A protein and the small-molecule ligand that binds it are described below.
Small molecule (SMILES): Nc1ccn([C@@H]2O[C@H](CO[P](=O)(O)O[C@H]3[C@@H](O)[C@H](n4cnc5c(N)ncnc54)O[C@@H]3CO[P](=O)(O)O[C@H]3[C@@H](O)[C@H](n4cnc5c(=O)nc(N)[nH]c54)O[C@@H]3CO[P](=O)(O)O[C@H]3[C@@H](O)[C@H](n4cnc5c(N)ncnc54)O[C@@H]3CO[P](=O)(O)O[C@H]3[C@@H](O)[C@H](n4cnc5c(N)ncnc54)O[C@@H]3CO[P](=O)(O)O[C@H]3[C@@H](O)[C@H](n4ccc(=O)[nH]c4=O)O[C@@H]3CO[P](=O)(O)O[C@H]3[C@@H](O)[C@H](n4ccc(N)nc4=O)O[C@@H]3CO[P](=O)(O)O[C@H]3[C@@H](O)[C@H](n4ccc(=O)[nH]c4=O)O[C@@H]3CO[P](=O)(O)O[C@H]3[C@@H](O)[C@H](n4cnc5c(=O)nc(N)[nH]c54)O[C@@H]3CO)[C@@H](O)[C@H]2O)c(=O)n1

Sequence of chain 36.C:
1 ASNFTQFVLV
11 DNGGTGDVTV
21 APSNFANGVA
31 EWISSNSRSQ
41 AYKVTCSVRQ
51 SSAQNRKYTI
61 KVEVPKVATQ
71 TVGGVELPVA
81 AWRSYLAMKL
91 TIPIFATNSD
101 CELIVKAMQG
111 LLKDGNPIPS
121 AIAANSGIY

Binding-site contacts:
Ligand atom OP1 contacts residue SER52 of chain 36.C at 3.1 Å.
Ligand atom N9 contacts residue LYS61 of chain 31.C at 3.8 Å.
Ligand atom O3' contacts residue ARG49 of chain 36.C at 3.6 Å (salt-bridge).
Ligand atom N7 contacts residue TYR85 of chain 31.C at 3.8 Å.
Ligand atom OP2 contacts residue THR91 of chain 36.C at 3.7 Å.
Ligand atom C8 contacts residue LYS61 of chain 31.C at 3.6 Å.
Ligand atom OP1 contacts residue ASN55 of chain 36.C at 3.2 Å.
Ligand atom OP1 contacts residue ASN55 of chain 36.C at 3.0 Å (h-bond).
Ligand atom OP2 contacts residue SER51 of chain 36.C at 3.3 Å (h-bond).
Ligand atom P contacts residue LYS57 of chain 36.C at 3.1 Å.
Ligand atom OP1 contacts residue LYS57 of chain 36.C at 2.9 Å.
Ligand atom O5' contacts residue LYS89 of chain 36.C at 3.2 Å (salt-bridge).
Ligand atom N7 contacts residue THR45 of chain 31.C at 2.7 Å (h-bond).
Ligand atom OP2 contacts residue LYS57 of chain 36.C at 3.0 Å (salt-bridge).
Ligand atom N6 contacts residue THR59 of chain 31.C at 2.7 Å (h-bond).
Ligand atom O3' contacts residue SER51 of chain 36.C at 3.3 Å (h-bond).
Ligand atom C6 contacts residue THR59 of chain 31.C at 3.5 Å.
Ligand atom C4' contacts residue ARG49 of chain 36.C at 3.6 Å.
Ligand atom N1 contacts residue THR59 of chain 31.C at 3.4 Å.
Ligand atom OP2 contacts residue LYS43 of chain 31.C at 2.7 Å (salt-bridge).
Ligand atom C2 contacts residue SER47 of chain 31.C at 3.2 Å.
Ligand atom O5' contacts residue LYS57 of chain 36.C at 2.8 Å (salt-bridge).
Ligand atom C5 contacts residue THR45 of chain 31.C at 3.4 Å.
Ligand atom N6 contacts residue THR45 of chain 31.C at 2.8 Å (h-bond).
Ligand atom C5' contacts residue LYS57 of chain 36.C at 3.8 Å.
Ligand atom P contacts residue ARG49 of chain 36.C at 3.7 Å.
Ligand atom N7 contacts residue LYS61 of chain 31.C at 3.4 Å.
Ligand atom O4' contacts residue LYS61 of chain 31.C at 3.7 Å.
Ligand atom P contacts residue SER51 of chain 36.C at 3.2 Å.
Ligand atom OP1 contacts residue ARG49 of chain 36.C at 2.6 Å (salt-bridge).
Ligand atom N1 contacts residue SER47 of chain 31.C at 2.7 Å (h-bond).
Ligand atom OP1 contacts residue LYS89 of chain 36.C at 3.5 Å (salt-bridge).
Ligand atom N6 contacts residue CYS46 of chain 31.C at 3.6 Å (h-bond).
Ligand atom OP2 contacts residue LYS57 of chain 36.C at 3.5 Å (salt-bridge).
Ligand atom O5' contacts residue ARG49 of chain 36.C at 3.6 Å (salt-bridge).
Ligand atom OP2 contacts residue TYR85 of chain 31.C at 2.6 Å (h-bond).
Ligand atom C5' contacts residue ARG49 of chain 36.C at 2.6 Å.
Ligand atom C6 contacts residue THR45 of chain 31.C at 3.4 Å.
Ligand atom OP2 contacts residue LYS89 of chain 36.C at 3.5 Å (salt-bridge).
Ligand atom OP1 contacts residue SER51 of chain 36.C at 2.7 Å (h-bond).

Sequence of chain 31.C:
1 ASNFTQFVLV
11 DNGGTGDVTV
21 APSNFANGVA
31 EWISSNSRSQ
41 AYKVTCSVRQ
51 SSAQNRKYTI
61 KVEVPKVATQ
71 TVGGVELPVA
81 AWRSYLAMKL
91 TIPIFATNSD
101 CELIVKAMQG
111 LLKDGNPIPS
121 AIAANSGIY